Sequence of chain 1.B:
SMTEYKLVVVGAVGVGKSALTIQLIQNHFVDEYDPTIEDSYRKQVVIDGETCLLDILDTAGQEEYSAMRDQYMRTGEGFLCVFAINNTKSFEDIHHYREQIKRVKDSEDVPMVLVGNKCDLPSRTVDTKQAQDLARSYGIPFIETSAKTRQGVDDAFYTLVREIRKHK

Binding-site contacts:
Ligand atom C6 contacts residue ASP120 of chain 1.B at 3.5 Å.
Ligand atom O4' contacts residue LYS118 of chain 1.B at 3.2 Å (salt-bridge).
Ligand atom O3A contacts residue GLY16 of chain 1.B at 3.1 Å (h-bond).
Ligand atom O1A contacts residue SER18 of chain 1.B at 3.3 Å (h-bond).
Ligand atom O1G contacts residue THR36 of chain 1.B at 2.9 Å (h-bond).
Ligand atom C2' contacts residue VAL30 of chain 1.B at 3.5 Å (hydrophobic).
Ligand atom N2 contacts residue LEU121 of chain 1.B at 3.4 Å.
Ligand atom O1A contacts residue GLY16 of chain 1.B at 3.4 Å.
Ligand atom O6 contacts residue ASN117 of chain 1.B at 3.4 Å (h-bond).
Ligand atom N3B contacts residue MG1 of chain 1.H at 3.5 Å.
Ligand atom O2' contacts residue PHE29 of chain 1.B at 3.3 Å.
Ligand atom PG contacts residue MG1 of chain 1.H at 3.2 Å.
Ligand atom O6 contacts residue ALA147 of chain 1.B at 2.9 Å (h-bond).
Ligand atom N2 contacts residue ASP120 of chain 1.B at 2.8 Å (salt-bridge).
Ligand atom O1B contacts residue LYS17 of chain 1.B at 2.8 Å (salt-bridge).
Ligand atom O6 contacts residue LYS118 of chain 1.B at 3.3 Å.
Ligand atom O6 contacts residue ASP120 of chain 1.B at 3.4 Å (salt-bridge).
Ligand atom PB contacts residue MG1 of chain 1.H at 3.3 Å.
Ligand atom N7 contacts residue ASN117 of chain 1.B at 3.1 Å (h-bond).
Ligand atom C8 contacts residue ALA19 of chain 1.B at 3.5 Å (hydrophobic).
Ligand atom O3' contacts residue ASP31 of chain 1.B at 2.9 Å (salt-bridge).
Ligand atom O2G contacts residue GLY61 of chain 1.B at 2.9 Å (h-bond).
Ligand atom O2G contacts residue LYS17 of chain 1.B at 2.7 Å (salt-bridge).
Ligand atom N3B contacts residue GLY14 of chain 1.B at 3.1 Å (h-bond).
Ligand atom O2B contacts residue LYS17 of chain 1.B at 3.5 Å (salt-bridge).
Ligand atom O2' contacts residue ASP31 of chain 1.B at 3.2 Å (salt-bridge).
Ligand atom O2B contacts residue MG1 of chain 1.H at 2.1 Å.
Ligand atom O2A contacts residue TYR33 of chain 1.B at 3.4 Å.
Ligand atom O1G contacts residue MG1 of chain 1.H at 2.0 Å.
Ligand atom O2' contacts residue VAL30 of chain 1.B at 2.6 Å (h-bond).
Ligand atom O1B contacts residue GLY16 of chain 1.B at 3.1 Å (h-bond).
Ligand atom C6 contacts residue LYS118 of chain 1.B at 3.5 Å.
Ligand atom O2B contacts residue SER18 of chain 1.B at 2.9 Å (h-bond).
Ligand atom O1A contacts residue ALA19 of chain 1.B at 2.8 Å (h-bond).
Ligand atom O6 contacts residue LYS148 of chain 1.B at 3.5 Å (salt-bridge).
Ligand atom O3G contacts residue TYR33 of chain 1.B at 2.7 Å (h-bond).
Ligand atom O6 contacts residue SER146 of chain 1.B at 3.5 Å.
Ligand atom O1B contacts residue VAL15 of chain 1.B at 3.3 Å (h-bond).
Ligand atom N1 contacts residue ASP120 of chain 1.B at 2.7 Å (salt-bridge).
Ligand atom O3G contacts residue PRO35 of chain 1.B at 3.4 Å.

This protein binds this small molecule.
Small molecule (SMILES): Nc1nc2c(ncn2[C@@H]2O[C@H](CO[P](=O)(O)O[P](=O)(O)NP(=O)(O)O)[C@@H](O)[C@H]2O)c(=O)[nH]1